This protein binds this small molecule.
Small molecule (SMILES): CC(=O)N[C@@H]1[C@@H](O)[C@H](O)[C@@H](CO)O[C@H]1O

Binding-site contacts:
Ligand atom O7 contacts residue ASN606 of chain 1.E at 4.4 Å.
Ligand atom C5 contacts residue ASN606 of chain 1.E at 3.5 Å.
Ligand atom C8 contacts residue ASN606 of chain 1.E at 4.3 Å.
Ligand atom C1 contacts residue ASN606 of chain 1.E at 1.3 Å.
Ligand atom O7 contacts residue LYS604 of chain 1.E at 4.2 Å.
Ligand atom C7 contacts residue GLY605 of chain 1.E at 4.4 Å.
Ligand atom C7 contacts residue LYS604 of chain 1.E at 4.2 Å.
Ligand atom C3 contacts residue ASN606 of chain 1.E at 3.7 Å.
Ligand atom C8 contacts residue GLY605 of chain 1.E at 3.9 Å.
Ligand atom C2 contacts residue ASN606 of chain 1.E at 2.3 Å.
Ligand atom C7 contacts residue ASN606 of chain 1.E at 3.9 Å.
Ligand atom N2 contacts residue ASN606 of chain 1.E at 2.9 Å (h-bond).
Ligand atom C8 contacts residue LYS604 of chain 1.E at 3.4 Å.
Ligand atom O5 contacts residue ASN606 of chain 1.E at 2.2 Å (h-bond).
Ligand atom C4 contacts residue ASN606 of chain 1.E at 4.1 Å.

Sequence of chain 1.E:
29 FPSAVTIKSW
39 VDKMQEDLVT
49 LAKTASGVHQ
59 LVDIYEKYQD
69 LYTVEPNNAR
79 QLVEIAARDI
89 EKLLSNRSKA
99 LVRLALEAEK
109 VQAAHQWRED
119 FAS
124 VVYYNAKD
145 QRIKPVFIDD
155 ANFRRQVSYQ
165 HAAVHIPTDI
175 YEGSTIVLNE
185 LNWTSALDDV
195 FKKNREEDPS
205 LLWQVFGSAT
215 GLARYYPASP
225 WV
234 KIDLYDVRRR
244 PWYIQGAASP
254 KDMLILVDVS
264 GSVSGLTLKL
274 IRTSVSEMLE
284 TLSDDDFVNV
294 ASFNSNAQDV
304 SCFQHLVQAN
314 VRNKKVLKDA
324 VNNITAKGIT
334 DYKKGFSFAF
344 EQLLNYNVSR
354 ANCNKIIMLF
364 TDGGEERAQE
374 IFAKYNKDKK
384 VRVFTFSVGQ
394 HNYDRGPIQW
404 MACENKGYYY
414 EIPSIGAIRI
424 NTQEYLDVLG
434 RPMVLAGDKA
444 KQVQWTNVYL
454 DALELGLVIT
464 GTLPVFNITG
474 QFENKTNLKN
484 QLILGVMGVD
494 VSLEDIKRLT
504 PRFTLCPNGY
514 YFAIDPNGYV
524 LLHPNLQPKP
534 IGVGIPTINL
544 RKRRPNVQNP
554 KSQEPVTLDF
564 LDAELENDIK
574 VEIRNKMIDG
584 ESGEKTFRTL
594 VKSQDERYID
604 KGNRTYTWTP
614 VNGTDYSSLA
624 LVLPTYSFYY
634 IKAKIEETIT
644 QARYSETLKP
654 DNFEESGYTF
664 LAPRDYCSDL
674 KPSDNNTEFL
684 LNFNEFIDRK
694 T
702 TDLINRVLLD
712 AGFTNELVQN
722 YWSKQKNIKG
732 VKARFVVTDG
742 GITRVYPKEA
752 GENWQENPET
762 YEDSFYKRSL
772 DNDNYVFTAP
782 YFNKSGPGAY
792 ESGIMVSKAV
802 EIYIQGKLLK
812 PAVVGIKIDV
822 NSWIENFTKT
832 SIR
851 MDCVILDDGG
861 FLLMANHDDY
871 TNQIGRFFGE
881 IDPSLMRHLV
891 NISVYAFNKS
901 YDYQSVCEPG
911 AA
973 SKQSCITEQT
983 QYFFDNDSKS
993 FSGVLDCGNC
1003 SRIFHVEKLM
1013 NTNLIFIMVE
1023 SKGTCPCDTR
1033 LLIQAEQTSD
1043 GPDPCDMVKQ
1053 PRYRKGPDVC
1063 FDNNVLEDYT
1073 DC